Sequence of chain 1.A:
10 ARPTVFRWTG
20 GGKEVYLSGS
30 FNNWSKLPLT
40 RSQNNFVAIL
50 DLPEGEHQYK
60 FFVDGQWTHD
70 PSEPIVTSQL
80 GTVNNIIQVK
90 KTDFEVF

Binding-site contacts:
Ligand atom O2 contacts residue THR81 of chain 1.A at 2.7 Å (h-bond).
Ligand atom C6 contacts residue TRP66 of chain 1.A at 3.6 Å (hydrophobic).
Ligand atom O4 contacts residue GLN78 of chain 1.A at 3.9 Å.
Ligand atom C3 contacts residue THR81 of chain 1.A at 3.6 Å.
Ligand atom C6 contacts residue TRP33 of chain 1.A at 3.6 Å (hydrophobic).
Ligand atom O2 contacts residue LEU79 of chain 1.A at 2.9 Å (h-bond).
Ligand atom O2 contacts residue GLN78 of chain 1.A at 2.8 Å (h-bond).
Ligand atom O3 contacts residue TRP66 of chain 1.A at 4.1 Å.
Ligand atom C2 contacts residue LEU79 of chain 1.A at 3.7 Å (hydrophobic).
Ligand atom O2 contacts residue ASN83 of chain 1.A at 2.6 Å (h-bond).
Ligand atom O3 contacts residue ASN83 of chain 1.A at 2.7 Å (h-bond).
Ligand atom O5 contacts residue TRP66 of chain 1.A at 3.7 Å.
Ligand atom C3 contacts residue LYS59 of chain 1.A at 3.9 Å.
Ligand atom O3 contacts residue THR81 of chain 1.A at 3.5 Å (h-bond).
Ligand atom O2 contacts residue LYS59 of chain 1.A at 3.9 Å.
Ligand atom O4 contacts residue THR81 of chain 1.A at 3.7 Å.
Ligand atom O2 contacts residue GLY80 of chain 1.A at 3.9 Å.
Ligand atom O3 contacts residue LYS59 of chain 1.A at 2.7 Å (salt-bridge).
Ligand atom C4 contacts residue TRP66 of chain 1.A at 4.0 Å (hydrophobic).
Ligand atom C2 contacts residue THR81 of chain 1.A at 3.6 Å.
Ligand atom C3 contacts residue ASN83 of chain 1.A at 3.9 Å.
Ligand atom C3 contacts residue LEU79 of chain 1.A at 3.7 Å (hydrophobic).
Ligand atom C5 contacts residue TRP66 of chain 1.A at 4.0 Å (hydrophobic).
Ligand atom C2 contacts residue TRP66 of chain 1.A at 3.8 Å (hydrophobic).
Ligand atom C3 contacts residue GLN78 of chain 1.A at 3.8 Å.
Ligand atom O3 contacts residue GLN78 of chain 1.A at 3.6 Å (h-bond).
Ligand atom C4 contacts residue TRP33 of chain 1.A at 3.8 Å (hydrophobic).
Ligand atom O3 contacts residue SER77 of chain 1.A at 3.3 Å.
Ligand atom C1 contacts residue TRP33 of chain 1.A at 3.7 Å (hydrophobic).
Ligand atom C2 contacts residue GLN78 of chain 1.A at 3.8 Å.
Ligand atom O3 contacts residue TRP33 of chain 1.A at 3.8 Å.
Ligand atom C1 contacts residue TRP66 of chain 1.A at 4.0 Å (hydrophobic).
Ligand atom O2 contacts residue SER77 of chain 1.A at 3.7 Å.
Ligand atom O3 contacts residue GLY80 of chain 1.A at 3.9 Å.
Ligand atom O5 contacts residue TRP33 of chain 1.A at 3.9 Å.
Ligand atom O4 contacts residue LEU79 of chain 1.A at 3.3 Å (h-bond).
Ligand atom C2 contacts residue ASN83 of chain 1.A at 3.4 Å.
Ligand atom C5 contacts residue TRP33 of chain 1.A at 4.0 Å (hydrophobic).
Ligand atom C5 contacts residue LEU79 of chain 1.A at 3.9 Å (hydrophobic).
Ligand atom C2 contacts residue TRP33 of chain 1.A at 3.7 Å (hydrophobic).

A protein and the small-molecule ligand that binds it are described below.
Small molecule (SMILES): OC[C@H]1O[C@@H]2O[C@H]3[C@H](O)[C@@H](O)[C@@H](O[C@H]4[C@H](O)[C@@H](O)[C@@H](O[C@H]5[C@H](O)[C@@H](O)[C@@H](O[C@H]6[C@H](O)[C@@H](O)[C@@H](O[C@H]7[C@H](O)[C@@H](O)[C@@H](O[C@H]8[C@H](O)[C@@H](O)[C@@H](O[C@H]1[C@H](O)[C@H]2O)O[C@@H]8CO)O[C@@H]7CO)O[C@@H]6CO)O[C@@H]5CO)O[C@@H]4CO)O[C@@H]3CO